Sequence of chain 1.C:
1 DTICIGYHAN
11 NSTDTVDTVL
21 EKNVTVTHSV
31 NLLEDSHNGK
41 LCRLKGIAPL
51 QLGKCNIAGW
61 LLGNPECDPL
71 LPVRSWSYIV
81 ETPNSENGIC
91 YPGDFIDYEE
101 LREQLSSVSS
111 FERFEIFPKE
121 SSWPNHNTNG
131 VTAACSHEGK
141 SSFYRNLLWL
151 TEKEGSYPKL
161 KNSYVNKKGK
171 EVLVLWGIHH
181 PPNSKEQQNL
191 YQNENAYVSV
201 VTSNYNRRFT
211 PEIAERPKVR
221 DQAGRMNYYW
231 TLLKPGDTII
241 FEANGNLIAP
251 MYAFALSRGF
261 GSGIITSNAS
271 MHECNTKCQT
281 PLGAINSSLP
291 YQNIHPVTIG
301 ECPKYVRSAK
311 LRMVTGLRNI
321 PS

Binding-site contacts:
Ligand atom OH contacts residue THR315 of chain 1.C at 3.0 Å (h-bond).
Ligand atom CZ contacts residue GLY20 of chain 1.D at 3.4 Å.
Ligand atom CZ contacts residue THR315 of chain 1.C at 3.7 Å.
Ligand atom CE2 contacts residue ILE56 of chain 1.D at 3.8 Å (hydrophobic).
Ligand atom CZ2 contacts residue ASP19 of chain 1.D at 3.6 Å.
Ligand atom CE3 contacts residue GLN38 of chain 1.D at 3.7 Å.
Ligand atom CZ3 contacts residue GLN38 of chain 1.D at 3.4 Å.
Ligand atom CD2 contacts residue GLN42 of chain 1.D at 3.3 Å.
Ligand atom CD1 contacts residue GLY20 of chain 1.D at 3.7 Å.
Ligand atom CZ contacts residue HIS28 of chain 1.C at 3.8 Å.
Ligand atom NE1 contacts residue ASP19 of chain 1.D at 3.0 Å (salt-bridge).
Ligand atom CD2 contacts residue THR49 of chain 1.D at 3.7 Å.
Ligand atom CA contacts residue GLN42 of chain 1.D at 3.3 Å.
Ligand atom C contacts residue GLN42 of chain 1.D at 3.8 Å.
Ligand atom CG contacts residue GLN38 of chain 1.D at 3.8 Å.
Ligand atom N contacts residue GLN42 of chain 1.D at 3.2 Å (h-bond).
Ligand atom CE2 contacts residue THR315 of chain 1.C at 3.6 Å.
Ligand atom CE1 contacts residue GLY20 of chain 1.D at 3.4 Å.
Ligand atom CH3 contacts residue ASN53 of chain 1.D at 3.7 Å.
Ligand atom N contacts residue ASN53 of chain 1.D at 3.1 Å (h-bond).
Ligand atom CE2 contacts residue GLY20 of chain 1.D at 3.8 Å.
Ligand atom O contacts residue ASN53 of chain 1.D at 3.6 Å (h-bond).
Ligand atom CH2 contacts residue GLN38 of chain 1.D at 3.5 Å.
Ligand atom CI contacts residue ASN53 of chain 1.D at 3.4 Å.
Ligand atom O contacts residue THR49 of chain 1.D at 3.7 Å.
Ligand atom CZ contacts residue TRP21 of chain 1.D at 3.6 Å (hydrophobic).
Ligand atom CE1 contacts residue ASP19 of chain 1.D at 3.8 Å.
Ligand atom CD1 contacts residue ASP19 of chain 1.D at 3.6 Å.
Ligand atom CE2 contacts residue HIS28 of chain 1.C at 3.8 Å.
Ligand atom CG contacts residue HIS28 of chain 1.C at 3.5 Å.
Ligand atom CE2 contacts residue ASP19 of chain 1.D at 3.6 Å.
Ligand atom CE1 contacts residue HIS28 of chain 1.C at 3.8 Å.
Ligand atom OG contacts residue GLN42 of chain 1.D at 3.8 Å.
Ligand atom CD2 contacts residue HIS28 of chain 1.C at 3.9 Å.
Ligand atom CH2 contacts residue THR41 of chain 1.D at 3.5 Å.
Ligand atom CD2 contacts residue TRP21 of chain 1.D at 3.5 Å (hydrophobic).
Ligand atom CD2 contacts residue ILE56 of chain 1.D at 3.5 Å (hydrophobic).
Ligand atom CD1 contacts residue HIS28 of chain 1.C at 3.5 Å.
Ligand atom CB contacts residue THR49 of chain 1.D at 3.5 Å.
Ligand atom CD2 contacts residue GLN38 of chain 1.D at 3.8 Å.

The small molecule below binds the protein below.
Small molecule (SMILES): CC(=O)N[C@@H](CCCc1ccccc1)C(=O)N[C@H]1CCCNC(=O)[C@@H](NC(=O)CCN)CNC(=O)[C@H](CO)NC(=O)[C@H](CC(C)C)NC(=O)[C@H](CC2=c3ccccc3=NC2)NC(=O)[C@H](CCC(=O)O)NC(=O)[C@H](Cc2ccccc2)NC(=O)[C@H](Cc2ccc(O)cc2)NC(=O)[C@H](CCC(=O)O)NC(=O)[C@H](CC(C)C)NC1=O

Sequence of chain 1.D:
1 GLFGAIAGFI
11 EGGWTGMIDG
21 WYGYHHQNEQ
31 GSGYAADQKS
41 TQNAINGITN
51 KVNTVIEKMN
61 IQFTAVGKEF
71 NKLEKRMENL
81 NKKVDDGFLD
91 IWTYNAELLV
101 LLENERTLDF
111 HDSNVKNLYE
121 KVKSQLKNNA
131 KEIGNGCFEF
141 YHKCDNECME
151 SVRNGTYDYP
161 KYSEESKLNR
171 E